A protein and the small-molecule ligand that binds it are described below.
Small molecule (SMILES): CC(=O)N[C@@H]1[C@@H](O)[C@H](O)[C@@H](CO)O[C@H]1O

Sequence of chain 1.A:
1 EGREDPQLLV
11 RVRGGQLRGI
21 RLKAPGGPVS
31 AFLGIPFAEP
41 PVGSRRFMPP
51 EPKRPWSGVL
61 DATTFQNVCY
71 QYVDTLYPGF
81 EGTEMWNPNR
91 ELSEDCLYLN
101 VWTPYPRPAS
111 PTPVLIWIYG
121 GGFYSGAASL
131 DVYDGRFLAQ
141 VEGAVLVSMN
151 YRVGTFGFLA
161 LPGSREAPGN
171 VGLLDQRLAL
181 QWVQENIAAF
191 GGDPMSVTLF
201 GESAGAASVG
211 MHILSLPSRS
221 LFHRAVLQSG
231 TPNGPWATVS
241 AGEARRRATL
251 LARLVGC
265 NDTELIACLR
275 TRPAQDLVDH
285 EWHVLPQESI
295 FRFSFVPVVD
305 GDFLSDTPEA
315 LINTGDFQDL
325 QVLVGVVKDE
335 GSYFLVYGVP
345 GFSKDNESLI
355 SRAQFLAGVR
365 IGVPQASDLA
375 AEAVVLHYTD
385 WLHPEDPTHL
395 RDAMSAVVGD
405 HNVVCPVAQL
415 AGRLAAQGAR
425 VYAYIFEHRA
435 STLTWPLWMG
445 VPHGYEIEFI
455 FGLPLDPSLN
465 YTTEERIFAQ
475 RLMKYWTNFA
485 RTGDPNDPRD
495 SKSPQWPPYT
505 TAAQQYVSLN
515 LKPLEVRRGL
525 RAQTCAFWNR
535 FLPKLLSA

Binding-site contacts:
Ligand atom C3 contacts residue ASN350 of chain 1.A at 3.7 Å.
Ligand atom C1 contacts residue ASN350 of chain 1.A at 1.4 Å.
Ligand atom C2 contacts residue GLY345 of chain 1.A at 4.5 Å.
Ligand atom C5 contacts residue PHE346 of chain 1.A at 4.3 Å (hydrophobic).
Ligand atom C5 contacts residue ASN350 of chain 1.A at 3.7 Å.
Ligand atom C4 contacts residue ASN350 of chain 1.A at 4.1 Å.
Ligand atom O5 contacts residue SER347 of chain 1.A at 3.3 Å.
Ligand atom C5 contacts residue SER347 of chain 1.A at 3.9 Å.
Ligand atom C8 contacts residue ASN350 of chain 1.A at 4.1 Å.
Ligand atom N2 contacts residue GLY345 of chain 1.A at 4.5 Å.
Ligand atom O5 contacts residue ASN350 of chain 1.A at 2.4 Å (h-bond).
Ligand atom O7 contacts residue ASN350 of chain 1.A at 3.3 Å (h-bond).
Ligand atom O4 contacts residue GLY345 of chain 1.A at 4.0 Å.
Ligand atom C1 contacts residue SER347 of chain 1.A at 4.0 Å.
Ligand atom C5 contacts residue GLY345 of chain 1.A at 4.4 Å.
Ligand atom C3 contacts residue GLY345 of chain 1.A at 4.2 Å.
Ligand atom N2 contacts residue ASN350 of chain 1.A at 2.7 Å (h-bond).
Ligand atom C2 contacts residue ASN350 of chain 1.A at 2.3 Å.
Ligand atom C1 contacts residue GLY345 of chain 1.A at 4.0 Å.
Ligand atom C6 contacts residue SER347 of chain 1.A at 4.0 Å.
Ligand atom C7 contacts residue ASN350 of chain 1.A at 3.1 Å.